Binding-site contacts:
Ligand atom C3 contacts residue ASN218 of chain 8.E at 3.7 Å.
Ligand atom O7 contacts residue ASN218 of chain 8.E at 2.3 Å (h-bond).
Ligand atom C1 contacts residue NAG1 of chain 8.J at 3.7 Å.
Ligand atom O5 contacts residue NAG1 of chain 8.J at 4.1 Å.
Ligand atom C7 contacts residue ASN218 of chain 8.E at 2.9 Å.
Ligand atom O5 contacts residue ASN218 of chain 8.E at 2.3 Å (h-bond).
Ligand atom N2 contacts residue ASN218 of chain 8.E at 2.9 Å (h-bond).
Ligand atom O5 contacts residue THR235 of chain 8.E at 4.4 Å.
Ligand atom C5 contacts residue NAG1 of chain 8.J at 4.3 Å.
Ligand atom C5 contacts residue ASN218 of chain 8.E at 3.6 Å.
Ligand atom C1 contacts residue ASN218 of chain 8.E at 1.4 Å.
Ligand atom C2 contacts residue ASN218 of chain 8.E at 2.3 Å.
Ligand atom C8 contacts residue ASN218 of chain 8.E at 4.3 Å.
Ligand atom C4 contacts residue ASN218 of chain 8.E at 4.1 Å.

The protein below binds the small molecule below.
Small molecule (SMILES): CC(=O)N[C@H]1[C@H](O[C@H]2[C@H](O)[C@@H](NC(C)=O)CO[C@@H]2CO)O[C@H](CO)[C@@H](O)[C@@H]1O

Sequence of chain 8.E:
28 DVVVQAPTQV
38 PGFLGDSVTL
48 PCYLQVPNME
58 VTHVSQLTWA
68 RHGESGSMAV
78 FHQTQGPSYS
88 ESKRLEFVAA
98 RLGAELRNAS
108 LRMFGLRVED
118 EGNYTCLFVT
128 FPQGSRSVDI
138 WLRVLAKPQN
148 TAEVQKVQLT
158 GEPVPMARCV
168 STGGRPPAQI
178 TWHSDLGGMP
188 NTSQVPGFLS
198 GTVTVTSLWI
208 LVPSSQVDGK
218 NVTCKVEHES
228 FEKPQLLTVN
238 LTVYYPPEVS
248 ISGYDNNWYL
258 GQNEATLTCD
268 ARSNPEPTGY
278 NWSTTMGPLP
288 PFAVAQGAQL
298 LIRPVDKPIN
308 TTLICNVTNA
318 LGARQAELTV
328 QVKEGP